This protein binds this small molecule.
Small molecule (SMILES): CC(=O)N[C@@H]1[C@@H](O)[C@H](O)[C@@H](CO)O[C@H]1O

Sequence of chain 1.A:
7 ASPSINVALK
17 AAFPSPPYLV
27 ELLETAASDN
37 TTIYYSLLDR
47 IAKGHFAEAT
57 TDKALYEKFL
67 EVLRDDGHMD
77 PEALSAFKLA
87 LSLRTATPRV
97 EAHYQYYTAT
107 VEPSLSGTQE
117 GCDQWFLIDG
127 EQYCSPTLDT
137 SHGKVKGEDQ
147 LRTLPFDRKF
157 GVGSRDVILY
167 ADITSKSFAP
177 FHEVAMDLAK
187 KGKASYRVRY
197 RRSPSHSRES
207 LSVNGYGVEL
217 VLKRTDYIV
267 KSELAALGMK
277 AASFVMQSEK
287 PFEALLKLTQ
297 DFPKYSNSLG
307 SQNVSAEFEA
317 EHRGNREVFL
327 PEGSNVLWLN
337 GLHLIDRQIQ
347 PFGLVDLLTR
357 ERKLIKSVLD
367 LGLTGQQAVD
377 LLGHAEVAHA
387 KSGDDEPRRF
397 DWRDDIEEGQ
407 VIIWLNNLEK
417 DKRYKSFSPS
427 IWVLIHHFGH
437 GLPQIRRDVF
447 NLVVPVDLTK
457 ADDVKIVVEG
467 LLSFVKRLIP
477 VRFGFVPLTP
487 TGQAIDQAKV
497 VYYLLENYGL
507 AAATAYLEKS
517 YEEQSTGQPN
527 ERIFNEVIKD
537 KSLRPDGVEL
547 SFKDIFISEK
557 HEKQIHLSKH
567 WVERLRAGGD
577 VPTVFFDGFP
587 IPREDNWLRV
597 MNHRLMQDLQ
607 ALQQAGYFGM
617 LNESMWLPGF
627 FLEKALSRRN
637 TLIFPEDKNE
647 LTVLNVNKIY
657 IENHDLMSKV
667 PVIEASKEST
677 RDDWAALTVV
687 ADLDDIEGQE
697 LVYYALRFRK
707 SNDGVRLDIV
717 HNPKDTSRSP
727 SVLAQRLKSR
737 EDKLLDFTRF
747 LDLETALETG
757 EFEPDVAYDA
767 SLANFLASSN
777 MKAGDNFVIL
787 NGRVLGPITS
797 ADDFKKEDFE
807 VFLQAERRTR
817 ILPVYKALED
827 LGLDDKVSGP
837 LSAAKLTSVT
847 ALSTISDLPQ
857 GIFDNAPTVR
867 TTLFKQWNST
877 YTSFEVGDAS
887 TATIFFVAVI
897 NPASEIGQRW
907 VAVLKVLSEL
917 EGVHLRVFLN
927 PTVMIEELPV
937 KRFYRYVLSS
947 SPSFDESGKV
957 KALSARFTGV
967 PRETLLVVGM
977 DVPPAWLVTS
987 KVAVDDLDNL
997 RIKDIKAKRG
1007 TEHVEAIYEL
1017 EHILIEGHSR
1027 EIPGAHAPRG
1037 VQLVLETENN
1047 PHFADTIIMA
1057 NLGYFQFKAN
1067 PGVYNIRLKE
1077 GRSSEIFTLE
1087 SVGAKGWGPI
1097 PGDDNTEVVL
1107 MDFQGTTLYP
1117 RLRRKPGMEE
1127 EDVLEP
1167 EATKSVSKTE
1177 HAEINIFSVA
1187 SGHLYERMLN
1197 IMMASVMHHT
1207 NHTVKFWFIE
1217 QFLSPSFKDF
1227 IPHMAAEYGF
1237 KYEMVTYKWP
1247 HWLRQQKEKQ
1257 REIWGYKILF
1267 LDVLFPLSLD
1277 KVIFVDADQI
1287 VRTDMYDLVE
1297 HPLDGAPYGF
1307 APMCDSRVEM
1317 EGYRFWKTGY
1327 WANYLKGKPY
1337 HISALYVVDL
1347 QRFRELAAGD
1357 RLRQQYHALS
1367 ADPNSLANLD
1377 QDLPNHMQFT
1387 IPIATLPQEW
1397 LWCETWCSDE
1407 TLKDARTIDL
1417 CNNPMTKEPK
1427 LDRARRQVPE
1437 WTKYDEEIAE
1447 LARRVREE

Binding-site contacts:
Ligand atom N2 contacts residue ASN309 of chain 1.A at 3.0 Å (h-bond).
Ligand atom C3 contacts residue ASN309 of chain 1.A at 3.7 Å.
Ligand atom C7 contacts residue ASN309 of chain 1.A at 3.7 Å.
Ligand atom O5 contacts residue ASN309 of chain 1.A at 2.4 Å (h-bond).
Ligand atom O6 contacts residue ASN309 of chain 1.A at 3.4 Å (h-bond).
Ligand atom C6 contacts residue ASN309 of chain 1.A at 3.2 Å.
Ligand atom O7 contacts residue ASN309 of chain 1.A at 3.9 Å.
Ligand atom C2 contacts residue ASN309 of chain 1.A at 2.5 Å.
Ligand atom C1 contacts residue ASN309 of chain 1.A at 1.4 Å.
Ligand atom C4 contacts residue ASN309 of chain 1.A at 4.2 Å.
Ligand atom C5 contacts residue ASN309 of chain 1.A at 3.6 Å.
Ligand atom O6 contacts residue GLN308 of chain 1.A at 4.3 Å.